Sequence of chain 1.E:
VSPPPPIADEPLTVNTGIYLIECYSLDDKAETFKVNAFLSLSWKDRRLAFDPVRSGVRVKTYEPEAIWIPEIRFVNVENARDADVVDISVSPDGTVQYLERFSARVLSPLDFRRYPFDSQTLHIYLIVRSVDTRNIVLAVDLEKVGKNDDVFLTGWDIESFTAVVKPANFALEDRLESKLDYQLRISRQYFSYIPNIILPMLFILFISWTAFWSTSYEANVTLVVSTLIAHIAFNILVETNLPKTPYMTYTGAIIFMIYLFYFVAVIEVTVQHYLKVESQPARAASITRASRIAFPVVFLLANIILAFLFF

Binding-site contacts:
Ligand atom O8 contacts residue ILE25 of chain 1.D at 3.6 Å.
Ligand atom C6 contacts residue LEU176 of chain 1.E at 3.9 Å (hydrophobic).
Ligand atom O7 contacts residue GLU181 of chain 1.E at 3.1 Å (salt-bridge).
Ligand atom C4 contacts residue PHE42 of chain 1.D at 3.7 Å (hydrophobic).
Ligand atom O8 contacts residue ASN152 of chain 1.D at 2.8 Å (h-bond).
Ligand atom OXT contacts residue PHE42 of chain 1.D at 3.7 Å.
Ligand atom O8 contacts residue VAL79 of chain 1.E at 3.8 Å.
Ligand atom O contacts residue ILE131 of chain 1.E at 3.6 Å.
Ligand atom O7 contacts residue PHE174 of chain 1.E at 3.7 Å.
Ligand atom C6 contacts residue VAL79 of chain 1.E at 4.3 Å (hydrophobic).
Ligand atom C contacts residue GLU181 of chain 1.E at 4.3 Å.
Ligand atom O contacts residue ARG133 of chain 1.E at 4.3 Å.
Ligand atom C contacts residue ARG105 of chain 1.D at 4.0 Å.
Ligand atom O contacts residue PHE42 of chain 1.D at 3.5 Å.
Ligand atom C4 contacts residue ILE131 of chain 1.E at 3.9 Å (hydrophobic).
Ligand atom O7 contacts residue ILE131 of chain 1.E at 3.9 Å.
Ligand atom C5 contacts residue PHE42 of chain 1.D at 4.1 Å (hydrophobic).
Ligand atom C6 contacts residue GLU181 of chain 1.E at 3.9 Å.
Ligand atom O contacts residue GLU181 of chain 1.E at 3.8 Å.
Ligand atom C4 contacts residue GLU181 of chain 1.E at 3.4 Å.
Ligand atom O7 contacts residue LEU176 of chain 1.E at 3.2 Å.
Ligand atom C5 contacts residue ILE131 of chain 1.E at 4.3 Å (hydrophobic).
Ligand atom C6 contacts residue ILE25 of chain 1.D at 4.2 Å (hydrophobic).
Ligand atom C6 contacts residue ASN152 of chain 1.D at 4.1 Å.
Ligand atom C6 contacts residue ILE131 of chain 1.E at 4.2 Å (hydrophobic).
Ligand atom C contacts residue PHE42 of chain 1.D at 3.4 Å (hydrophobic).
Ligand atom OXT contacts residue ARG105 of chain 1.D at 2.9 Å (salt-bridge).
Ligand atom C5 contacts residue ILE25 of chain 1.D at 4.1 Å (hydrophobic).
Ligand atom C contacts residue ARG77 of chain 1.E at 3.6 Å.
Ligand atom O contacts residue ARG77 of chain 1.E at 2.9 Å (salt-bridge).
Ligand atom C contacts residue ILE131 of chain 1.E at 3.5 Å (hydrophobic).
Ligand atom C5 contacts residue VAL79 of chain 1.E at 4.5 Å (hydrophobic).
Ligand atom O7 contacts residue ASN152 of chain 1.D at 4.4 Å.
Ligand atom OXT contacts residue ARG77 of chain 1.E at 3.0 Å (salt-bridge).
Ligand atom C5 contacts residue GLU181 of chain 1.E at 4.1 Å.
Ligand atom OXT contacts residue ILE131 of chain 1.E at 3.7 Å.

Sequence of chain 1.D:
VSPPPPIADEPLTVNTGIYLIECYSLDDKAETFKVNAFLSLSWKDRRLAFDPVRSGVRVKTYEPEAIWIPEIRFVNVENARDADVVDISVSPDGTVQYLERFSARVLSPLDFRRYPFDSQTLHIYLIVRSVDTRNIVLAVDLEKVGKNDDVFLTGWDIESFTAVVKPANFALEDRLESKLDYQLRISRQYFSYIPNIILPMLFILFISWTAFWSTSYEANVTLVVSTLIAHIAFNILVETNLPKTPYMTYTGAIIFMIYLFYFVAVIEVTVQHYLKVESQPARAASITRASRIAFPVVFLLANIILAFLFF

A small-molecule ligand and the protein it binds are described below.
Small molecule (SMILES): O=C(O)/C=C/C(=O)O